Sequence of chain 1.E:
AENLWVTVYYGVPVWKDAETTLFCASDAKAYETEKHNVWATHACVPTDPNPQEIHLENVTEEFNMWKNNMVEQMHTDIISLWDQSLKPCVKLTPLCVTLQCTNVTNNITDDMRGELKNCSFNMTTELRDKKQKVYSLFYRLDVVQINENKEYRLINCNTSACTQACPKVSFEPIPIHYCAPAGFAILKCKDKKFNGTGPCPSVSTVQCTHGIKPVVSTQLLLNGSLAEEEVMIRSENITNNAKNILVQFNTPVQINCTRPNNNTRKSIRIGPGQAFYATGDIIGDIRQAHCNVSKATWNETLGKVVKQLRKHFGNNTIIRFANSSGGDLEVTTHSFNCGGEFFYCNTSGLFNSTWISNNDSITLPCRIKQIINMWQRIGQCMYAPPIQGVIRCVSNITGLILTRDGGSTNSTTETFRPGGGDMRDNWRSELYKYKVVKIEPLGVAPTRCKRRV

Binding-site contacts:
Ligand atom C5 contacts residue ASN416 of chain 1.E at 3.6 Å.
Ligand atom C7 contacts residue NAG1 of chain 1.X at 4.3 Å.
Ligand atom C3 contacts residue ASN416 of chain 1.E at 3.8 Å.
Ligand atom C1 contacts residue ASN416 of chain 1.E at 1.4 Å.
Ligand atom O7 contacts residue NAG1 of chain 1.X at 4.2 Å.
Ligand atom C2 contacts residue GLN263 of chain 1.E at 4.4 Å.
Ligand atom C7 contacts residue ASN416 of chain 1.E at 3.8 Å.
Ligand atom C4 contacts residue ASN416 of chain 1.E at 4.2 Å.
Ligand atom O7 contacts residue VAL414 of chain 1.E at 3.2 Å (h-bond).
Ligand atom O5 contacts residue ASN416 of chain 1.E at 2.2 Å (h-bond).
Ligand atom C8 contacts residue NAG1 of chain 1.X at 3.6 Å.
Ligand atom C2 contacts residue ASN416 of chain 1.E at 2.5 Å.
Ligand atom O5 contacts residue PRO261 of chain 1.E at 4.4 Å.
Ligand atom C8 contacts residue ASN416 of chain 1.E at 4.0 Å.
Ligand atom N2 contacts residue ASN416 of chain 1.E at 3.0 Å (h-bond).
Ligand atom N2 contacts residue GLN263 of chain 1.E at 3.7 Å.
Ligand atom O7 contacts residue SER415 of chain 1.E at 4.1 Å.
Ligand atom C1 contacts residue GLN263 of chain 1.E at 4.3 Å.
Ligand atom C7 contacts residue VAL414 of chain 1.E at 4.3 Å (hydrophobic).

The protein below binds the small molecule below.
Small molecule (SMILES): CC(=O)N[C@@H]1[C@@H](O)[C@H](O)[C@@H](CO)O[C@H]1O